Sequence of chain 1.B:
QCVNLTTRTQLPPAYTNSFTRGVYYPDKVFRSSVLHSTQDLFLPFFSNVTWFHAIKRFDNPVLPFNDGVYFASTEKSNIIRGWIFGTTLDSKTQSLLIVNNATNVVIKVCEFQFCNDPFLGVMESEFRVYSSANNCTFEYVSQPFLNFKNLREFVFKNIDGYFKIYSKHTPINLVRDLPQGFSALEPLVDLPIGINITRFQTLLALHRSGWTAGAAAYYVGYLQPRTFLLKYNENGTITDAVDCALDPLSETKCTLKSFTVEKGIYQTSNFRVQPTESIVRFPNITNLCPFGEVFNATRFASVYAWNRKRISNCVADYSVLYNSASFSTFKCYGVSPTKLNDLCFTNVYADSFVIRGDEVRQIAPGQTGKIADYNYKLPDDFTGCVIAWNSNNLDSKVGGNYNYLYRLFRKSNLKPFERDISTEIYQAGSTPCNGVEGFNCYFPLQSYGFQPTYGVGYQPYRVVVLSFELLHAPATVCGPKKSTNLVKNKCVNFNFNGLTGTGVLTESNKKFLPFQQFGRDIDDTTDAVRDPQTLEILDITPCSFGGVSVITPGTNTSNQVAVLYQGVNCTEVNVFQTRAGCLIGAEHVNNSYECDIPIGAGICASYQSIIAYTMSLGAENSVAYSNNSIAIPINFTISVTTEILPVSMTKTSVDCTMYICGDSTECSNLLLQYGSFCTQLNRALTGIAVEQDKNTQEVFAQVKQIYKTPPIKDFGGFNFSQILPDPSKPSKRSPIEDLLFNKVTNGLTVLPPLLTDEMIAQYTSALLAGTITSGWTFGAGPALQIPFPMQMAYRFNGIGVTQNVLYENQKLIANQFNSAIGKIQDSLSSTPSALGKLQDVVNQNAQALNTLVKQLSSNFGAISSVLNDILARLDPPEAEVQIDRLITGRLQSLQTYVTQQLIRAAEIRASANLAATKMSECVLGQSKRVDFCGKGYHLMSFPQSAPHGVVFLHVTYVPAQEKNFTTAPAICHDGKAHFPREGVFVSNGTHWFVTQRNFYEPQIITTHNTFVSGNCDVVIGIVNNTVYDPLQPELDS

Binding-site contacts:
Ligand atom N2 contacts residue ASN1134 of chain 1.B at 2.9 Å (h-bond).
Ligand atom O7 contacts residue ASN1134 of chain 1.B at 3.2 Å (h-bond).
Ligand atom C8 contacts residue ASN1134 of chain 1.B at 4.4 Å.
Ligand atom O5 contacts residue ASN1134 of chain 1.B at 2.4 Å (h-bond).
Ligand atom C5 contacts residue ASN1134 of chain 1.B at 3.6 Å.
Ligand atom C2 contacts residue ASN1134 of chain 1.B at 2.5 Å.
Ligand atom C1 contacts residue ASN1134 of chain 1.B at 1.4 Å.
Ligand atom C3 contacts residue ASN1134 of chain 1.B at 3.8 Å.
Ligand atom C4 contacts residue ASN1134 of chain 1.B at 4.2 Å.
Ligand atom C7 contacts residue ASN1134 of chain 1.B at 3.3 Å.

This protein binds this small molecule.
Small molecule (SMILES): CC(=O)N[C@H]1[C@H](O[C@H]2[C@H](O)[C@@H](NC(C)=O)CO[C@@H]2CO)O[C@H](CO)[C@@H](O)[C@@H]1O